The small molecule below binds the protein below.
Small molecule (SMILES): C[S@@H](CCCN)C[C@H]1O[C@@H](n2cnc3c(N)ncnc32)[C@H](O)[C@@H]1O

Sequence of chain 1.C:
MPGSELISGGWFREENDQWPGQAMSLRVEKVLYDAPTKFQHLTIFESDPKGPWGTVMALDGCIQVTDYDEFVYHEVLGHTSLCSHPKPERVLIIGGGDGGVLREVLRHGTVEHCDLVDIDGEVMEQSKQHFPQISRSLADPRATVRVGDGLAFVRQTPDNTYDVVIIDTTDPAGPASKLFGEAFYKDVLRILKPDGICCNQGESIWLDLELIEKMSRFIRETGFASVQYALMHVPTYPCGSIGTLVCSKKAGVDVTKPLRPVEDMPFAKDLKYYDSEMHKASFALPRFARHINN

Binding-site contacts:
Ligand atom O2' contacts residue ASP126 of chain 1.C at 2.7 Å (salt-bridge).
Ligand atom N7 contacts residue ALA184 of chain 1.C at 3.3 Å (h-bond).
Ligand atom C6 contacts residue LEU187 of chain 1.C at 3.5 Å (hydrophobic).
Ligand atom C1' contacts residue ASP126 of chain 1.C at 3.5 Å.
Ligand atom CB contacts residue ASP106 of chain 1.C at 3.6 Å.
Ligand atom N6 contacts residue PRO183 of chain 1.C at 2.9 Å (h-bond).
Ligand atom C4' contacts residue ASP176 of chain 1.C at 3.6 Å.
Ligand atom N7 contacts residue PRO183 of chain 1.C at 3.3 Å.
Ligand atom CG contacts residue GLN72 of chain 1.C at 3.3 Å.
Ligand atom O3' contacts residue VAL131 of chain 1.C at 3.5 Å.
Ligand atom C4' contacts residue ASP126 of chain 1.C at 3.4 Å.
Ligand atom N3 contacts residue GLY103 of chain 1.C at 3.5 Å.
Ligand atom C2 contacts residue GLY158 of chain 1.C at 3.5 Å.
Ligand atom CG contacts residue ASP176 of chain 1.C at 3.2 Å.
Ligand atom C5' contacts residue ASP176 of chain 1.C at 3.3 Å.
Ligand atom C2 contacts residue ILE127 of chain 1.C at 3.3 Å (hydrophobic).
Ligand atom N1 contacts residue GLY158 of chain 1.C at 2.8 Å (h-bond).
Ligand atom C2' contacts residue ASP126 of chain 1.C at 3.6 Å.
Ligand atom O4' contacts residue THR177 of chain 1.C at 3.5 Å.
Ligand atom O4' contacts residue ASP176 of chain 1.C at 3.5 Å (salt-bridge).
Ligand atom CE contacts residue ASP106 of chain 1.C at 3.3 Å.
Ligand atom C3' contacts residue ASP126 of chain 1.C at 3.5 Å.
Ligand atom O4' contacts residue THR178 of chain 1.C at 3.5 Å (h-bond).
Ligand atom N contacts residue ASP176 of chain 1.C at 2.9 Å (salt-bridge).
Ligand atom CG contacts residue BSX1 of chain 1.J at 3.3 Å.
Ligand atom CB contacts residue GLN72 of chain 1.C at 3.5 Å.
Ligand atom C8 contacts residue THR178 of chain 1.C at 3.2 Å.
Ligand atom N6 contacts residue ASP157 of chain 1.C at 3.0 Å (salt-bridge).
Ligand atom N6 contacts residue LEU187 of chain 1.C at 3.6 Å.
Ligand atom CE contacts residue GLN72 of chain 1.C at 3.5 Å.
Ligand atom O3' contacts residue ASP126 of chain 1.C at 2.7 Å (salt-bridge).
Ligand atom N3 contacts residue ILE127 of chain 1.C at 3.2 Å (h-bond).
Ligand atom O2' contacts residue ASP128 of chain 1.C at 3.5 Å.
Ligand atom C5 contacts residue ILE127 of chain 1.C at 3.6 Å (hydrophobic).
Ligand atom CA contacts residue HIS82 of chain 1.C at 3.5 Å.
Ligand atom N contacts residue ASP106 of chain 1.C at 2.8 Å (salt-bridge).
Ligand atom SD contacts residue ASP106 of chain 1.C at 3.1 Å (salt-bridge).
Ligand atom N3 contacts residue ASP126 of chain 1.C at 3.6 Å.
Ligand atom O2' contacts residue GLN48 of chain 1.C at 3.1 Å (h-bond).
Ligand atom N contacts residue HIS82 of chain 1.C at 2.9 Å (h-bond).